This small molecule binds to this protein.
Small molecule (SMILES): CC(=O)N[C@H]1[C@H](O[C@H]2[C@H](O)[C@@H](NC(C)=O)CO[C@@H]2CO)O[C@H](CO)[C@@H](O)[C@@H]1O

Sequence of chain 1.E:
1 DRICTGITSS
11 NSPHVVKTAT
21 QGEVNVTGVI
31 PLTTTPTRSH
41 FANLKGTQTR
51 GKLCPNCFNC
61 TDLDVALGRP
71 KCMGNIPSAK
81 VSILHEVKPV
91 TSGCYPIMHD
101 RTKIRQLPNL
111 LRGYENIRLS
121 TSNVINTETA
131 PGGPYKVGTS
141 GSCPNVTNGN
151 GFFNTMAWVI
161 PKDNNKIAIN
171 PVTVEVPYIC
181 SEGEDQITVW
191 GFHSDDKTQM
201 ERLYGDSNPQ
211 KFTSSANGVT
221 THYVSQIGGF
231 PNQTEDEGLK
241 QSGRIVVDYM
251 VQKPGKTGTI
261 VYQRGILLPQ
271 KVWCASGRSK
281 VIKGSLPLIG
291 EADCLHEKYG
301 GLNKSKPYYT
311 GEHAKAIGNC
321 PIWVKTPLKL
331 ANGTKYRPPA

Binding-site contacts:
Ligand atom C7 contacts residue ASN303 of chain 1.E at 3.1 Å.
Ligand atom O5 contacts residue ASN303 of chain 1.E at 2.3 Å (h-bond).
Ligand atom N2 contacts residue ASN303 of chain 1.E at 3.0 Å (h-bond).
Ligand atom N2 contacts residue GLU291 of chain 1.E at 3.5 Å (salt-bridge).
Ligand atom C2 contacts residue GLU291 of chain 1.E at 3.8 Å.
Ligand atom C8 contacts residue GLY301 of chain 1.E at 4.0 Å.
Ligand atom C3 contacts residue GLU291 of chain 1.E at 3.5 Å.
Ligand atom C3 contacts residue ASN303 of chain 1.E at 3.8 Å.
Ligand atom O7 contacts residue GLU291 of chain 1.E at 4.1 Å.
Ligand atom C2 contacts residue ASN303 of chain 1.E at 2.5 Å.
Ligand atom O3 contacts residue GLU291 of chain 1.E at 4.4 Å.
Ligand atom C8 contacts residue LEU302 of chain 1.E at 4.3 Å (hydrophobic).
Ligand atom C7 contacts residue GLU291 of chain 1.E at 4.4 Å.
Ligand atom O7 contacts residue ASN303 of chain 1.E at 2.7 Å (h-bond).
Ligand atom C8 contacts residue GLU291 of chain 1.E at 3.8 Å.
Ligand atom C5 contacts residue GLU291 of chain 1.E at 4.3 Å.
Ligand atom C1 contacts residue ASN303 of chain 1.E at 1.4 Å.
Ligand atom C4 contacts residue GLU291 of chain 1.E at 4.4 Å.
Ligand atom C8 contacts residue ASN303 of chain 1.E at 4.3 Å.
Ligand atom C4 contacts residue ASN303 of chain 1.E at 4.2 Å.
Ligand atom C5 contacts residue ASN303 of chain 1.E at 3.6 Å.
Ligand atom C1 contacts residue GLU291 of chain 1.E at 3.7 Å.